A protein and the small-molecule ligand that binds it are described below.
Small molecule (SMILES): C[C@H](CCC(=O)O)[C@H]1CC[C@H]2[C@@H]3[C@H](O)C[C@@H]4C[C@H](O)CC[C@]4(C)[C@H]3C[C@H](O)[C@]12C

Binding-site contacts:
Ligand atom C21 contacts residue PHE1 of chain 1.W at 4.4 Å (hydrophobic).
Ligand atom O7 contacts residue GLN161 of chain 1.P at 4.1 Å.
Ligand atom C24 contacts residue ARG156 of chain 1.P at 3.4 Å.
Ligand atom C7 contacts residue GLN161 of chain 1.P at 4.1 Å.
Ligand atom C18 contacts residue LEU160 of chain 1.P at 3.3 Å (hydrophobic).
Ligand atom C13 contacts residue LEU160 of chain 1.P at 4.5 Å (hydrophobic).
Ligand atom C16 contacts residue LYS157 of chain 1.P at 4.3 Å.
Ligand atom C15 contacts residue LEU160 of chain 1.P at 4.3 Å (hydrophobic).
Ligand atom C6 contacts residue PHE164 of chain 1.P at 4.1 Å (hydrophobic).
Ligand atom O25 contacts residue ARG156 of chain 1.P at 3.2 Å (salt-bridge).
Ligand atom O26 contacts residue PHE1 of chain 1.W at 3.6 Å (h-bond).
Ligand atom C16 contacts residue LEU160 of chain 1.P at 4.3 Å (hydrophobic).
Ligand atom C18 contacts residue LEU223 of chain 1.P at 3.5 Å (hydrophobic).
Ligand atom O25 contacts residue PHE1 of chain 1.W at 3.2 Å (h-bond).
Ligand atom C24 contacts residue PHE1 of chain 1.W at 4.0 Å (hydrophobic).
Ligand atom O26 contacts residue ARG156 of chain 1.P at 4.1 Å.
Ligand atom C15 contacts residue LYS157 of chain 1.P at 4.0 Å.
Ligand atom C23 contacts residue ARG156 of chain 1.P at 3.4 Å.
Ligand atom C19 contacts residue PHE164 of chain 1.P at 3.5 Å (hydrophobic).
Ligand atom C6 contacts residue GLN161 of chain 1.P at 4.0 Å.
Ligand atom C19 contacts residue PHE219 of chain 1.P at 3.7 Å (hydrophobic).
Ligand atom C5 contacts residue PHE164 of chain 1.P at 4.0 Å (hydrophobic).
Ligand atom C3 contacts residue PHE164 of chain 1.P at 4.5 Å (hydrophobic).

Sequence of chain 1.P:
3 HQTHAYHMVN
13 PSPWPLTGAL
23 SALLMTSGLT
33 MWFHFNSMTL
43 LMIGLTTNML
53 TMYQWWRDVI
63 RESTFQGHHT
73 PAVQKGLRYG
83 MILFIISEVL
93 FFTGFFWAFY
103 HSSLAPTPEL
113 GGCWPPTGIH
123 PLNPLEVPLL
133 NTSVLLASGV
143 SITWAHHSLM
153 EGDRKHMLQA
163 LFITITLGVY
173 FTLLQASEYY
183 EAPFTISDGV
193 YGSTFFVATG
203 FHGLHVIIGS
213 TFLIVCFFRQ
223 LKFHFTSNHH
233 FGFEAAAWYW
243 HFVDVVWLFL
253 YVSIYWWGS

Sequence of chain 1.W:
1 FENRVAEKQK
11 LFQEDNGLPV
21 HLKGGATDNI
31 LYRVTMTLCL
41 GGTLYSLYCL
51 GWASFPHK